Binding-site contacts:
Ligand atom O5 contacts residue ASN133 of chain 1.C at 2.4 Å (h-bond).
Ligand atom O7 contacts residue ASN133 of chain 1.C at 4.2 Å.
Ligand atom C4 contacts residue ASN133 of chain 1.C at 4.3 Å.
Ligand atom C5 contacts residue HIS137 of chain 1.C at 4.3 Å.
Ligand atom N2 contacts residue ASN133 of chain 1.C at 2.9 Å (h-bond).
Ligand atom C1 contacts residue SER135 of chain 1.C at 4.0 Å.
Ligand atom N2 contacts residue SER135 of chain 1.C at 3.6 Å.
Ligand atom C2 contacts residue ASN133 of chain 1.C at 2.6 Å.
Ligand atom C1 contacts residue HIS137 of chain 1.C at 3.4 Å.
Ligand atom C3 contacts residue ASN133 of chain 1.C at 3.8 Å.
Ligand atom C8 contacts residue SER134 of chain 1.C at 3.9 Å.
Ligand atom C1 contacts residue ASN133 of chain 1.C at 1.4 Å.
Ligand atom C8 contacts residue SER135 of chain 1.C at 3.9 Å.
Ligand atom C5 contacts residue ASN133 of chain 1.C at 3.6 Å.
Ligand atom O6 contacts residue ASN133 of chain 1.C at 4.5 Å.
Ligand atom C7 contacts residue ASN133 of chain 1.C at 3.9 Å.
Ligand atom C2 contacts residue SER135 of chain 1.C at 4.3 Å.
Ligand atom O5 contacts residue HIS137 of chain 1.C at 3.8 Å.
Ligand atom C8 contacts residue HIS137 of chain 1.C at 4.0 Å.

Sequence of chain 1.C:
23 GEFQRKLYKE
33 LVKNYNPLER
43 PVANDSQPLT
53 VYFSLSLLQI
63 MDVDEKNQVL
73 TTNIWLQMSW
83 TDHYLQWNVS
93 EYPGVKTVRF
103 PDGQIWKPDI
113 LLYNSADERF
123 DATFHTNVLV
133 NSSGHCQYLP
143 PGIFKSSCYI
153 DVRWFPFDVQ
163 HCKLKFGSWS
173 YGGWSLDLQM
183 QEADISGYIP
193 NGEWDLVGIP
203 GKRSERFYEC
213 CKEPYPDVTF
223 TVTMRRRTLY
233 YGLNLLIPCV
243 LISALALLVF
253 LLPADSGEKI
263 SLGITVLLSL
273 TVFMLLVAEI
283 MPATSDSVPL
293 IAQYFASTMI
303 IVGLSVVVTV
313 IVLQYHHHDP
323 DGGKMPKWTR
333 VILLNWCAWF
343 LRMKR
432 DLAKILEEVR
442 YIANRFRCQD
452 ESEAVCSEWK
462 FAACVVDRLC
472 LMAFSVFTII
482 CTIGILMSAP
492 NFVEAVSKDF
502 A

This small molecule binds to this protein.
Small molecule (SMILES): CC(=O)N[C@H]1[C@H](O[C@H]2[C@H](O)[C@@H](NC(C)=O)CO[C@@H]2CO)O[C@H](CO)[C@@H](O)[C@@H]1O